Binding-site contacts:
Ligand atom CAG contacts residue ALA233 of chain 1.A at 3.5 Å (hydrophobic).
Ligand atom CAD contacts residue ARG386 of chain 1.A at 3.7 Å.
Ligand atom CAA contacts residue MET62 of chain 1.A at 3.8 Å (hydrophobic).
Ligand atom CAJ contacts residue ARG386 of chain 1.A at 4.1 Å.
Ligand atom CAK contacts residue HEM1 of chain 1.B at 3.4 Å.
Ligand atom CAA contacts residue VAL83 of chain 1.A at 4.2 Å (hydrophobic).
Ligand atom CAF contacts residue PHE280 of chain 1.A at 4.0 Å (hydrophobic).
Ligand atom CAI contacts residue MET62 of chain 1.A at 4.2 Å (hydrophobic).
Ligand atom CAF contacts residue ARG386 of chain 1.A at 4.4 Å.
Ligand atom CAD contacts residue PHE280 of chain 1.A at 3.7 Å (hydrophobic).
Ligand atom NAH contacts residue HEM1 of chain 1.B at 4.0 Å.
Ligand atom CAJ contacts residue ALA233 of chain 1.A at 4.1 Å (hydrophobic).
Ligand atom CAK contacts residue ALA233 of chain 1.A at 4.4 Å (hydrophobic).
Ligand atom CAG contacts residue HEM1 of chain 1.B at 3.0 Å.
Ligand atom CAJ contacts residue HEM1 of chain 1.B at 3.0 Å.
Ligand atom NAB contacts residue HEM1 of chain 1.B at 2.3 Å.
Ligand atom CAC contacts residue HEM1 of chain 1.B at 3.9 Å.
Ligand atom CAF contacts residue HEM1 of chain 1.B at 3.6 Å.
Ligand atom CAJ contacts residue SER237 of chain 1.A at 4.0 Å.
Ligand atom CAD contacts residue SER237 of chain 1.A at 4.4 Å.
Ligand atom NAB contacts residue ARG386 of chain 1.A at 4.1 Å.
Ligand atom NAB contacts residue ALA233 of chain 1.A at 4.0 Å.
Ligand atom CAL contacts residue HEM1 of chain 1.B at 3.9 Å.
Ligand atom CAD contacts residue HEM1 of chain 1.B at 3.1 Å.
Ligand atom CAE contacts residue HEM1 of chain 1.B at 3.4 Å.
Ligand atom NAB contacts residue SER237 of chain 1.A at 3.0 Å (h-bond).

This small molecule binds to this protein.
Small molecule (SMILES): Cc1ccc2cc(N)ccc2n1

Sequence of chain 1.A:
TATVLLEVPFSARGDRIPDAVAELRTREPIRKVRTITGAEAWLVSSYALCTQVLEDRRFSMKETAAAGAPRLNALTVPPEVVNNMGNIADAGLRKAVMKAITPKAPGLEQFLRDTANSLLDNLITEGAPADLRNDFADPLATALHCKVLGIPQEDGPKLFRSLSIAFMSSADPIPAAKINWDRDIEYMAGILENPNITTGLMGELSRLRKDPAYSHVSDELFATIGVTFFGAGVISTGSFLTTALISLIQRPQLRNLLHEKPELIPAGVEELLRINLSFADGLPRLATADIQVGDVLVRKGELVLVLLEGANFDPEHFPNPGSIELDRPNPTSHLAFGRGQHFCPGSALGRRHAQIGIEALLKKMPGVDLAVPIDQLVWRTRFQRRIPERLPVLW